A protein and the small-molecule ligand that binds it are described below.
Small molecule (SMILES): O=[N+]([O-])c1ccc(Cc2ccncc2)cc1

Binding-site contacts:
Ligand atom NAL contacts residue CYS417 of chain 1.B at 4.5 Å.
Ligand atom CAG contacts residue PHE278 of chain 1.B at 3.5 Å (hydrophobic).
Ligand atom CAF contacts residue HEM1 of chain 1.J at 4.5 Å.
Ligand atom OAB contacts residue PHE96 of chain 1.B at 4.0 Å.
Ligand atom CAD contacts residue ALA279 of chain 1.B at 3.3 Å (hydrophobic).
Ligand atom OAB contacts residue PHE278 of chain 1.B at 4.1 Å.
Ligand atom CAO contacts residue PHE278 of chain 1.B at 4.4 Å (hydrophobic).
Ligand atom CAK contacts residue PHE187 of chain 1.B at 3.6 Å (hydrophobic).
Ligand atom CAN contacts residue PHE278 of chain 1.B at 4.5 Å (hydrophobic).
Ligand atom CAC contacts residue ALA279 of chain 1.B at 4.4 Å (hydrophobic).
Ligand atom CAK contacts residue THR283 of chain 1.B at 4.2 Å.
Ligand atom CAI contacts residue ALA279 of chain 1.B at 4.5 Å (hydrophobic).
Ligand atom CAD contacts residue HEM1 of chain 1.J at 3.2 Å.
Ligand atom CAG contacts residue ALA279 of chain 1.B at 4.0 Å (hydrophobic).
Ligand atom CAM contacts residue THR283 of chain 1.B at 3.9 Å.
Ligand atom NAL contacts residue LEU344 of chain 1.B at 4.4 Å.
Ligand atom CAF contacts residue THR283 of chain 1.B at 3.2 Å.
Ligand atom CAF contacts residue ALA279 of chain 1.B at 3.5 Å (hydrophobic).
Ligand atom NAL contacts residue ALA279 of chain 1.B at 3.9 Å.
Ligand atom OAA contacts residue PHE96 of chain 1.B at 3.9 Å.
Ligand atom NAL contacts residue HEM1 of chain 1.J at 2.2 Å.
Ligand atom CAD contacts residue THR283 of chain 1.B at 3.0 Å.
Ligand atom CAM contacts residue ALA279 of chain 1.B at 4.2 Å (hydrophobic).
Ligand atom NAP contacts residue PHE89 of chain 1.B at 4.2 Å.
Ligand atom NAP contacts residue PHE96 of chain 1.B at 4.1 Å.
Ligand atom CAM contacts residue LEU344 of chain 1.B at 4.1 Å (hydrophobic).
Ligand atom CAN contacts residue PHE187 of chain 1.B at 3.8 Å (hydrophobic).
Ligand atom OAA contacts residue PHE89 of chain 1.B at 4.0 Å.
Ligand atom CAK contacts residue LEU344 of chain 1.B at 4.3 Å (hydrophobic).
Ligand atom OAA contacts residue ILE190 of chain 1.B at 4.1 Å.
Ligand atom CAE contacts residue LEU344 of chain 1.B at 3.4 Å (hydrophobic).
Ligand atom CAC contacts residue HEM1 of chain 1.J at 3.0 Å.
Ligand atom OAB contacts residue PHE89 of chain 1.B at 3.4 Å.
Ligand atom CAC contacts residue LEU344 of chain 1.B at 3.6 Å (hydrophobic).
Ligand atom NAL contacts residue THR283 of chain 1.B at 4.0 Å.
Ligand atom NAP contacts residue PHE278 of chain 1.B at 4.5 Å.
Ligand atom OAA contacts residue VAL85 of chain 1.B at 3.6 Å.
Ligand atom CAE contacts residue HEM1 of chain 1.J at 4.3 Å.
Ligand atom CAH contacts residue PHE187 of chain 1.B at 3.7 Å (hydrophobic).
Ligand atom CAI contacts residue PHE278 of chain 1.B at 3.5 Å (hydrophobic).

Sequence of chain 1.B:
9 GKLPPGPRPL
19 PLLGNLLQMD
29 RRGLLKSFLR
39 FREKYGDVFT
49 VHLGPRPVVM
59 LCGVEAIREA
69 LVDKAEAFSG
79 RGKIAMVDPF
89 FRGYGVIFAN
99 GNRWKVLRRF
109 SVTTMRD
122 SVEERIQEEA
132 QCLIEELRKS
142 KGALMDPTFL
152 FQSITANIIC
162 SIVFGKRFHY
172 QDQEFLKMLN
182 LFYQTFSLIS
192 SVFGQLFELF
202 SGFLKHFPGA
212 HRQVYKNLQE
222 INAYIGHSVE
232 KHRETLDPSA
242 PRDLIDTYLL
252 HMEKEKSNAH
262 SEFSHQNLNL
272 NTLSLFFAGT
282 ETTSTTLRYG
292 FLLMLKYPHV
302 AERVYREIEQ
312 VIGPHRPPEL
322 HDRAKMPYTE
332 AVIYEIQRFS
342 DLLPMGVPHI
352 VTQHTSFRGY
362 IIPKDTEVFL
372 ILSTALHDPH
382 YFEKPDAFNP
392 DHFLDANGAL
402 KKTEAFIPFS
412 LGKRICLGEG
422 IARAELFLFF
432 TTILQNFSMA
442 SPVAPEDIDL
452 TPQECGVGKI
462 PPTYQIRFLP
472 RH